Sequence of chain 1.B:
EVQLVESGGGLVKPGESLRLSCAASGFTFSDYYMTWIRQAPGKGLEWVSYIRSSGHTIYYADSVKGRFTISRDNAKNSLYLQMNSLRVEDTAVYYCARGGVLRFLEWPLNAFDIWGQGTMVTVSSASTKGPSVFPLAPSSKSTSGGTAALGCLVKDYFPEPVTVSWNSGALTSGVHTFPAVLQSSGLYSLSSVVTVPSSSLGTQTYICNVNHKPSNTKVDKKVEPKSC

The protein below binds the small molecule below.
Small molecule (SMILES): NCC(=O)O

Binding-site contacts:
Ligand atom O contacts residue ARG85 of chain 1.B at 3.8 Å.
Ligand atom CA contacts residue ARG85 of chain 1.B at 4.1 Å.
Ligand atom OXT contacts residue ASN87 of chain 1.B at 4.3 Å.
Ligand atom CA contacts residue SER67 of chain 1.B at 4.0 Å.
Ligand atom N contacts residue ARG85 of chain 1.B at 3.7 Å.
Ligand atom C contacts residue ASN87 of chain 1.B at 4.1 Å.
Ligand atom N contacts residue SER67 of chain 1.B at 3.3 Å (h-bond).
Ligand atom O contacts residue ASP86 of chain 1.B at 4.2 Å.
Ligand atom C contacts residue ARG85 of chain 1.B at 4.1 Å.
Ligand atom O contacts residue ASN87 of chain 1.B at 3.1 Å.